Sequence of chain 12.C:
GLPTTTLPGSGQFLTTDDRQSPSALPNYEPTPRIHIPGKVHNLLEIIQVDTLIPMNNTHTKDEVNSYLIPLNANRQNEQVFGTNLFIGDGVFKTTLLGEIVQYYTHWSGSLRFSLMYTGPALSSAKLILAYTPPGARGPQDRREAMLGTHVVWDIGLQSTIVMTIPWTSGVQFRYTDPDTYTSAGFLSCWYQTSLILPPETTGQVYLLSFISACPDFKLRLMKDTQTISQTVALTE

The protein below binds the small molecule below.
Small molecule (SMILES): Cc1cc(CCCCCOc2ccc(C3=NCCO3)cc2Cl)on1

Binding-site contacts:
Ligand atom C2A contacts residue PHE186 of chain 12.A at 3.2 Å (hydrophobic).
Ligand atom C6B contacts residue TYR128 of chain 12.A at 3.8 Å (hydrophobic).
Ligand atom N3A contacts residue ALA24 of chain 12.C at 3.6 Å.
Ligand atom C4B contacts residue MET224 of chain 12.A at 3.8 Å (hydrophobic).
Ligand atom O1B contacts residue ILE104 of chain 12.A at 3.8 Å.
Ligand atom N3A contacts residue PRO174 of chain 12.A at 3.7 Å.
Ligand atom C1B contacts residue VAL188 of chain 12.A at 3.9 Å (hydrophobic).
Ligand atom C4A contacts residue PRO174 of chain 12.A at 3.3 Å (hydrophobic).
Ligand atom C5B contacts residue PHE186 of chain 12.A at 3.5 Å (hydrophobic).
Ligand atom C2B contacts residue TYR152 of chain 12.A at 3.8 Å (hydrophobic).
Ligand atom CL1 contacts residue ILE104 of chain 12.A at 3.5 Å.
Ligand atom C4B contacts residue TYR152 of chain 12.A at 3.8 Å (hydrophobic).
Ligand atom C1C contacts residue LEU106 of chain 12.A at 3.5 Å (hydrophobic).
Ligand atom O1A contacts residue MET224 of chain 12.A at 2.8 Å.
Ligand atom N2 contacts residue ASN219 of chain 12.A at 3.6 Å.
Ligand atom C31 contacts residue TYR197 of chain 12.A at 3.9 Å (hydrophobic).
Ligand atom C5B contacts residue MET224 of chain 12.A at 3.5 Å (hydrophobic).
Ligand atom C2C contacts residue TYR197 of chain 12.A at 3.8 Å (hydrophobic).
Ligand atom C2B contacts residue VAL188 of chain 12.A at 3.7 Å (hydrophobic).
Ligand atom C3B contacts residue TYR152 of chain 12.A at 3.7 Å (hydrophobic).
Ligand atom C5 contacts residue LEU106 of chain 12.A at 3.7 Å (hydrophobic).
Ligand atom C5A contacts residue PHE186 of chain 12.A at 3.4 Å (hydrophobic).
Ligand atom C2C contacts residue TYR128 of chain 12.A at 3.8 Å (hydrophobic).
Ligand atom C1C contacts residue TYR128 of chain 12.A at 3.7 Å (hydrophobic).
Ligand atom CL1 contacts residue TYR128 of chain 12.A at 3.3 Å.
Ligand atom O1 contacts residue MET221 of chain 12.A at 3.2 Å (h-bond).
Ligand atom C4 contacts residue LEU106 of chain 12.A at 3.6 Å (hydrophobic).
Ligand atom C5C contacts residue TYR152 of chain 12.A at 3.9 Å (hydrophobic).
Ligand atom N3A contacts residue PHE186 of chain 12.A at 3.9 Å.
Ligand atom C5A contacts residue VAL176 of chain 12.A at 3.2 Å (hydrophobic).
Ligand atom C5C contacts residue VAL191 of chain 12.A at 3.9 Å (hydrophobic).
Ligand atom C5A contacts residue ALA150 of chain 12.A at 3.9 Å (hydrophobic).
Ligand atom O1A contacts residue PHE186 of chain 12.A at 2.8 Å.
Ligand atom C4C contacts residue VAL191 of chain 12.A at 3.5 Å (hydrophobic).
Ligand atom C2A contacts residue MET224 of chain 12.A at 3.4 Å (hydrophobic).
Ligand atom C4C contacts residue VAL188 of chain 12.A at 3.9 Å (hydrophobic).
Ligand atom C3C contacts residue TYR128 of chain 12.A at 3.4 Å (hydrophobic).
Ligand atom C5C contacts residue VAL188 of chain 12.A at 3.9 Å (hydrophobic).
Ligand atom C5A contacts residue MET224 of chain 12.A at 3.5 Å (hydrophobic).
Ligand atom C4B contacts residue PHE186 of chain 12.A at 3.4 Å (hydrophobic).

Sequence of chain 12.A:
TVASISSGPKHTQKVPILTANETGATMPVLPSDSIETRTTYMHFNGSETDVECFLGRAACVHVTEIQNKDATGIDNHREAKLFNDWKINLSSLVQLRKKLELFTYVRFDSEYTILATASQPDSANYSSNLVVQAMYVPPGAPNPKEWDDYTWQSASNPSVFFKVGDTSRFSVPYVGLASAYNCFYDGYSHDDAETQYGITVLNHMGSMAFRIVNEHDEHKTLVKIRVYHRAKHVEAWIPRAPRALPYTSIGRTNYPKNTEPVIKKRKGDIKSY

Sequence of chain 13.C:
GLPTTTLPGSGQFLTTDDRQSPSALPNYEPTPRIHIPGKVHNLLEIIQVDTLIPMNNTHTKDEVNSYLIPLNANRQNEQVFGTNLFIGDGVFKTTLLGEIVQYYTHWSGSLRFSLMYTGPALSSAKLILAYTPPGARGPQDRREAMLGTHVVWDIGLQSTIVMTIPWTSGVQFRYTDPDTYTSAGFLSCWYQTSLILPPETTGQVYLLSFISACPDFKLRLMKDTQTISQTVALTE